The protein below binds the small molecule below.
Small molecule (SMILES): CC(=O)N[C@@H]1[C@@H](O)[C@H](O)[C@@H](CO)O[C@H]1O

Sequence of chain 1.B:
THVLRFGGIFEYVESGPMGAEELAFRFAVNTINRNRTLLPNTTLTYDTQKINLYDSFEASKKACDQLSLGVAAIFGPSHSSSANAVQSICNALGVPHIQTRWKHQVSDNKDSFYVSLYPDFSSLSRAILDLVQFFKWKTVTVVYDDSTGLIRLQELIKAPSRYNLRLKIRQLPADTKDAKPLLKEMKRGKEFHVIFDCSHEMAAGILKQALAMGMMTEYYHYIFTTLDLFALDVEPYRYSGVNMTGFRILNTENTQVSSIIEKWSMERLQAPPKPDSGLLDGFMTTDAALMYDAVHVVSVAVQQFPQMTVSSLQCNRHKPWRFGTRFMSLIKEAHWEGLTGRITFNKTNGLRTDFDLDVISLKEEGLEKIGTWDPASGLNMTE

Binding-site contacts:
Ligand atom C7 contacts residue ASN412 of chain 1.B at 3.0 Å.
Ligand atom C4 contacts residue ASN412 of chain 1.B at 4.3 Å.
Ligand atom C2 contacts residue ASN412 of chain 1.B at 2.7 Å.
Ligand atom C7 contacts residue THR414 of chain 1.B at 4.1 Å.
Ligand atom C8 contacts residue ASN412 of chain 1.B at 3.6 Å.
Ligand atom O7 contacts residue THR414 of chain 1.B at 3.3 Å.
Ligand atom O7 contacts residue MET413 of chain 1.B at 4.2 Å.
Ligand atom C5 contacts residue ASN412 of chain 1.B at 3.7 Å.
Ligand atom N2 contacts residue ASN412 of chain 1.B at 2.8 Å (h-bond).
Ligand atom N2 contacts residue THR414 of chain 1.B at 4.3 Å.
Ligand atom C3 contacts residue ASN412 of chain 1.B at 3.9 Å.
Ligand atom O5 contacts residue ASN412 of chain 1.B at 2.5 Å (h-bond).
Ligand atom C1 contacts residue ASN412 of chain 1.B at 1.5 Å.
Ligand atom O7 contacts residue ASN412 of chain 1.B at 3.5 Å (h-bond).